A small-molecule ligand and the protein it binds are described below.
Small molecule (SMILES): O=C(O)CCC(=O)C(=O)O

Sequence of chain 1.A:
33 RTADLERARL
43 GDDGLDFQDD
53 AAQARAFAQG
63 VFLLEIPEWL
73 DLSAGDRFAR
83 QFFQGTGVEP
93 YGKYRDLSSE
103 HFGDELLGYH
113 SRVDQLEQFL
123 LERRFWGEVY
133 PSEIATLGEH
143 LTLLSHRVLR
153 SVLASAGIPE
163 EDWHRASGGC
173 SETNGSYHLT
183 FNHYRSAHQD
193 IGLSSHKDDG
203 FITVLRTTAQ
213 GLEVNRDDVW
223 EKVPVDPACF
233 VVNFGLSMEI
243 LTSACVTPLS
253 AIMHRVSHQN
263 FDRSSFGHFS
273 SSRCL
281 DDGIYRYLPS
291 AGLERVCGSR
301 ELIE

Binding-site contacts:
Ligand atom C1 contacts residue HIS198 of chain 1.A at 4.0 Å.
Ligand atom C4 contacts residue LEU207 of chain 1.A at 3.8 Å (hydrophobic).
Ligand atom C2 contacts residue LEU195 of chain 1.A at 3.7 Å (hydrophobic).
Ligand atom O1 contacts residue FE21 of chain 1.C at 2.3 Å.
Ligand atom C1 contacts residue PHE271 of chain 1.A at 3.8 Å (hydrophobic).
Ligand atom O4 contacts residue ASN184 of chain 1.A at 3.5 Å (h-bond).
Ligand atom C5 contacts residue LEU207 of chain 1.A at 3.9 Å (hydrophobic).
Ligand atom C5 contacts residue TYR186 of chain 1.A at 3.2 Å (hydrophobic).
Ligand atom C3 contacts residue LEU207 of chain 1.A at 4.1 Å (hydrophobic).
Ligand atom O1 contacts residue HIS198 of chain 1.A at 3.2 Å (h-bond).
Ligand atom O5 contacts residue FE21 of chain 1.C at 2.3 Å.
Ligand atom O3 contacts residue VAL258 of chain 1.A at 4.0 Å.
Ligand atom O3 contacts residue LEU207 of chain 1.A at 3.5 Å.
Ligand atom O2 contacts residue GLN120 of chain 1.A at 3.8 Å.
Ligand atom O3 contacts residue SER267 of chain 1.A at 3.9 Å.
Ligand atom O4 contacts residue VAL258 of chain 1.A at 4.0 Å.
Ligand atom O2 contacts residue FE21 of chain 1.C at 4.2 Å.
Ligand atom O4 contacts residue SER267 of chain 1.A at 2.8 Å (h-bond).
Ligand atom O5 contacts residue HIS256 of chain 1.A at 3.3 Å (h-bond).
Ligand atom O2 contacts residue ASN184 of chain 1.A at 3.6 Å (h-bond).
Ligand atom O2 contacts residue PHE271 of chain 1.A at 3.6 Å.
Ligand atom C4 contacts residue TYR186 of chain 1.A at 3.7 Å (hydrophobic).
Ligand atom C1 contacts residue LEU195 of chain 1.A at 3.9 Å (hydrophobic).
Ligand atom O3 contacts residue ARG265 of chain 1.A at 2.8 Å (salt-bridge).
Ligand atom C2 contacts residue FE21 of chain 1.C at 2.9 Å.
Ligand atom O5 contacts residue HIS198 of chain 1.A at 3.6 Å.
Ligand atom O5 contacts residue LEU195 of chain 1.A at 4.0 Å.
Ligand atom O4 contacts residue TYR186 of chain 1.A at 2.4 Å (h-bond).
Ligand atom O4 contacts residue ARG265 of chain 1.A at 3.1 Å (salt-bridge).
Ligand atom C3 contacts residue TYR186 of chain 1.A at 3.6 Å (hydrophobic).
Ligand atom C3 contacts residue ASN184 of chain 1.A at 3.5 Å.
Ligand atom O1 contacts residue ASP200 of chain 1.A at 3.4 Å (salt-bridge).
Ligand atom C3 contacts residue LEU195 of chain 1.A at 4.0 Å (hydrophobic).
Ligand atom C5 contacts residue SER267 of chain 1.A at 3.6 Å.
Ligand atom O1 contacts residue PHE271 of chain 1.A at 3.9 Å.
Ligand atom C1 contacts residue FE21 of chain 1.C at 2.9 Å.
Ligand atom C5 contacts residue VAL258 of chain 1.A at 3.7 Å (hydrophobic).
Ligand atom C5 contacts residue ARG265 of chain 1.A at 3.5 Å.
Ligand atom C4 contacts residue LEU214 of chain 1.A at 4.1 Å (hydrophobic).
Ligand atom C4 contacts residue VAL258 of chain 1.A at 3.8 Å (hydrophobic).